A protein and the small-molecule ligand that binds it are described below.
Small molecule (SMILES): CC(=O)N[C@@H]1[C@@H](O)[C@H](O)[C@@H](CO)O[C@H]1O

Sequence of chain 2.A:
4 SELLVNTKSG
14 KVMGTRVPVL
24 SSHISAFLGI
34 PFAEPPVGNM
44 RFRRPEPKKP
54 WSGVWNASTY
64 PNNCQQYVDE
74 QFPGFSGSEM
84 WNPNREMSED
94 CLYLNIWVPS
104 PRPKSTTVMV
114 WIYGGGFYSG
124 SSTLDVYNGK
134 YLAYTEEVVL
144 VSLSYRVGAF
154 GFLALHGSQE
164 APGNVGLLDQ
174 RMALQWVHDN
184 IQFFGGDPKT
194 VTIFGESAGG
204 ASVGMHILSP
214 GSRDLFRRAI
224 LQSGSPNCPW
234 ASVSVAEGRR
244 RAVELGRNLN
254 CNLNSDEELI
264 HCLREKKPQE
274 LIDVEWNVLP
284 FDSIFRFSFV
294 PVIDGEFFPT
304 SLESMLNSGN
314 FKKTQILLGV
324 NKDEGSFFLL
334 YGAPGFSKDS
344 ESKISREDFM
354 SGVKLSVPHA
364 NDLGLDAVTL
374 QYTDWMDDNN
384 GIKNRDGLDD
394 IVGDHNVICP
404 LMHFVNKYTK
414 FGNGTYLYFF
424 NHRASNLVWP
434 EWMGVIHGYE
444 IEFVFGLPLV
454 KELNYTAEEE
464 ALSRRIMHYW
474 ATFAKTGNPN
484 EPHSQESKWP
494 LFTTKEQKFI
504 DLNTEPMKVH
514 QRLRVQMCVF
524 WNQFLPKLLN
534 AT

Binding-site contacts:
Ligand atom O5 contacts residue SER61 of chain 2.A at 4.0 Å.
Ligand atom N2 contacts residue ASN59 of chain 2.A at 3.4 Å (h-bond).
Ligand atom O3 contacts residue ASN59 of chain 2.A at 3.7 Å.
Ligand atom C2 contacts residue SER61 of chain 2.A at 3.6 Å.
Ligand atom C2 contacts residue ASN59 of chain 2.A at 2.5 Å.
Ligand atom C5 contacts residue ASN59 of chain 2.A at 3.7 Å.
Ligand atom C7 contacts residue ASN59 of chain 2.A at 4.4 Å.
Ligand atom C4 contacts residue ASN59 of chain 2.A at 4.3 Å.
Ligand atom C1 contacts residue SER61 of chain 2.A at 4.0 Å.
Ligand atom C1 contacts residue ASN59 of chain 2.A at 1.4 Å.
Ligand atom O3 contacts residue SER61 of chain 2.A at 2.5 Å (h-bond).
Ligand atom C3 contacts residue SER61 of chain 2.A at 3.6 Å.
Ligand atom O5 contacts residue ASN59 of chain 2.A at 2.4 Å (h-bond).
Ligand atom C3 contacts residue ASN59 of chain 2.A at 3.6 Å.